Binding-site contacts:
Ligand atom C23 contacts residue LEU14 of chain 1.B at 4.2 Å (hydrophobic).
Ligand atom O2 contacts residue PHE225 of chain 1.B at 3.1 Å.
Ligand atom C12 contacts residue ALA21 of chain 1.B at 3.9 Å (hydrophobic).
Ligand atom C4 contacts residue PHE229 of chain 1.B at 4.1 Å (hydrophobic).
Ligand atom C24 contacts residue LEU18 of chain 1.B at 3.6 Å (hydrophobic).
Ligand atom C17 contacts residue LEU18 of chain 1.B at 4.2 Å (hydrophobic).
Ligand atom C26 contacts residue LEU18 of chain 1.B at 4.1 Å (hydrophobic).
Ligand atom C6 contacts residue PHE229 of chain 1.B at 3.4 Å (hydrophobic).
Ligand atom C17 contacts residue LEU17 of chain 1.B at 4.0 Å (hydrophobic).
Ligand atom C2 contacts residue PHE225 of chain 1.B at 4.1 Å (hydrophobic).
Ligand atom C18 contacts residue LEU18 of chain 1.B at 4.1 Å (hydrophobic).
Ligand atom C5 contacts residue PHE229 of chain 1.B at 3.5 Å (hydrophobic).
Ligand atom O5 contacts residue VAL24 of chain 1.B at 3.6 Å.
Ligand atom C25 contacts residue LEU18 of chain 1.B at 3.7 Å (hydrophobic).
Ligand atom O5 contacts residue PHE229 of chain 1.B at 3.7 Å.
Ligand atom C3M contacts residue PHE225 of chain 1.B at 4.0 Å (hydrophobic).
Ligand atom C28 contacts residue LEU18 of chain 1.B at 4.1 Å (hydrophobic).
Ligand atom C28 contacts residue PRO15 of chain 1.B at 3.6 Å (hydrophobic).
Ligand atom C4M contacts residue VAL24 of chain 1.B at 4.0 Å (hydrophobic).
Ligand atom C19 contacts residue LEU18 of chain 1.B at 4.1 Å (hydrophobic).
Ligand atom C1 contacts residue PHE229 of chain 1.B at 3.8 Å (hydrophobic).
Ligand atom C1M contacts residue ALA226 of chain 1.B at 3.6 Å (hydrophobic).
Ligand atom C10 contacts residue ALA21 of chain 1.B at 3.8 Å (hydrophobic).
Ligand atom C15 contacts residue LEU230 of chain 1.B at 3.7 Å (hydrophobic).
Ligand atom C1M contacts residue PHE229 of chain 1.B at 4.0 Å (hydrophobic).
Ligand atom C15 contacts residue LEU17 of chain 1.B at 3.4 Å (hydrophobic).
Ligand atom C10 contacts residue PRO51 of chain 1.B at 3.1 Å (hydrophobic).
Ligand atom C7 contacts residue PHE229 of chain 1.B at 3.6 Å (hydrophobic).
Ligand atom C26 contacts residue LEU14 of chain 1.B at 4.2 Å (hydrophobic).
Ligand atom C20 contacts residue LEU14 of chain 1.B at 3.5 Å (hydrophobic).
Ligand atom C4M contacts residue PHE229 of chain 1.B at 3.9 Å (hydrophobic).
Ligand atom C8 contacts residue PHE229 of chain 1.B at 4.3 Å (hydrophobic).
Ligand atom C20 contacts residue LEU18 of chain 1.B at 4.2 Å (hydrophobic).
Ligand atom C1M contacts residue LEU58 of chain 1.B at 3.6 Å (hydrophobic).
Ligand atom C20 contacts residue LEU17 of chain 1.B at 3.7 Å (hydrophobic).
Ligand atom C22 contacts residue LEU18 of chain 1.B at 4.2 Å (hydrophobic).
Ligand atom C12 contacts residue LEU230 of chain 1.B at 3.8 Å (hydrophobic).
Ligand atom C10 contacts residue GLY55 of chain 1.B at 4.3 Å.
Ligand atom C23 contacts residue LEU18 of chain 1.B at 3.9 Å (hydrophobic).
Ligand atom C27 contacts residue LEU18 of chain 1.B at 3.6 Å (hydrophobic).

This protein binds this small molecule.
Small molecule (SMILES): COC1=C(OC)C(=O)C(C/C=C(\C)CC/C=C(\C)CC/C=C(\C)CC/C=C(/C)CC/C=C(\C)CC/C=C(\C)CC/C=C(\C)CC/C=C(/C)CCC=C(C)C)=C(C)C1=O

Sequence of chain 1.B:
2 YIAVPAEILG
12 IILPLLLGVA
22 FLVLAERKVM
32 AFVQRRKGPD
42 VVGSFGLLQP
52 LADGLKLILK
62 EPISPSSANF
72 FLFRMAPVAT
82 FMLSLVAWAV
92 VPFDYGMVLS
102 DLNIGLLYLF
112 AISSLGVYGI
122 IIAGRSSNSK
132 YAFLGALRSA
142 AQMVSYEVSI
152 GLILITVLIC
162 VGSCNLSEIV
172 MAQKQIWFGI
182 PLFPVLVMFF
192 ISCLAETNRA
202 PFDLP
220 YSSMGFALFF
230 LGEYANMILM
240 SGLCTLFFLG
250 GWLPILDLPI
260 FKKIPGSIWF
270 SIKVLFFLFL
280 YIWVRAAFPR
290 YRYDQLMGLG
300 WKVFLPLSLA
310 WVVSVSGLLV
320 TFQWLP